Sequence of chain 1.A:
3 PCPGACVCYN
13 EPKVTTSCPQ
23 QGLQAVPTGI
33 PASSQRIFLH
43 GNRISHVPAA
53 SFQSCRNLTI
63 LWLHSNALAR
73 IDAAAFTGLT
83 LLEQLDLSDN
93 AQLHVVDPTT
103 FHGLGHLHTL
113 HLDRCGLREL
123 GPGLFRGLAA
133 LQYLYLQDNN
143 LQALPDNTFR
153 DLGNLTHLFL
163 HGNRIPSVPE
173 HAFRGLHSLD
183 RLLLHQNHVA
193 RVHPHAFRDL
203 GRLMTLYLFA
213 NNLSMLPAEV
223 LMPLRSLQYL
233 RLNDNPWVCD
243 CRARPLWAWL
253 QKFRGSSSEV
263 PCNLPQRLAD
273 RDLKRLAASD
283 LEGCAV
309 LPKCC

Binding-site contacts:
Ligand atom C7 contacts residue ASN214 of chain 1.A at 3.6 Å.
Ligand atom O5 contacts residue ASN214 of chain 1.A at 2.4 Å (h-bond).
Ligand atom N2 contacts residue ASN214 of chain 1.A at 2.9 Å (h-bond).
Ligand atom C4 contacts residue ASN214 of chain 1.A at 4.2 Å.
Ligand atom C3 contacts residue ASN214 of chain 1.A at 3.8 Å.
Ligand atom C5 contacts residue ASN214 of chain 1.A at 3.7 Å.
Ligand atom C2 contacts residue ASN214 of chain 1.A at 2.5 Å.
Ligand atom C1 contacts residue ASN214 of chain 1.A at 1.4 Å.
Ligand atom O7 contacts residue ASN214 of chain 1.A at 3.9 Å.

This protein binds this small molecule.
Small molecule (SMILES): CC(=O)N[C@@H]1[C@@H](O)[C@H](O)[C@@H](CO)O[C@H]1O